Binding-site contacts:
Ligand atom C14 contacts residue PRO223 of chain 1.A at 3.4 Å (hydrophobic).
Ligand atom N7 contacts residue GLY135 of chain 1.A at 2.8 Å (h-bond).
Ligand atom C5 contacts residue HIS201 of chain 1.A at 3.6 Å.
Ligand atom C5 contacts residue ZN1 of chain 1.C at 3.2 Å.
Ligand atom C15 contacts residue TYR222 of chain 1.A at 3.6 Å (hydrophobic).
Ligand atom C8 contacts residue HIS191 of chain 1.A at 3.6 Å.
Ligand atom N4 contacts residue ZN1 of chain 1.C at 1.9 Å.
Ligand atom C22 contacts residue LEU136 of chain 1.A at 3.8 Å (hydrophobic).
Ligand atom O9 contacts residue HIS195 of chain 1.A at 3.5 Å.
Ligand atom O20 contacts residue VAL188 of chain 1.A at 3.3 Å.
Ligand atom C16 contacts residue ALA225 of chain 1.A at 3.7 Å (hydrophobic).
Ligand atom O10 contacts residue HIS201 of chain 1.A at 3.2 Å.
Ligand atom C16 contacts residue HIS191 of chain 1.A at 3.5 Å.
Ligand atom O19 contacts residue GLY135 of chain 1.A at 2.9 Å (h-bond).
Ligand atom O19 contacts residue LEU134 of chain 1.A at 2.7 Å (h-bond).
Ligand atom N4 contacts residue HIS191 of chain 1.A at 3.2 Å (h-bond).
Ligand atom C25 contacts residue VAL100 of chain 1.A at 3.8 Å (hydrophobic).
Ligand atom O20 contacts residue HIS191 of chain 1.A at 3.8 Å.
Ligand atom C15 contacts residue HIS191 of chain 1.A at 3.5 Å.
Ligand atom N2 contacts residue PRO223 of chain 1.A at 2.9 Å (h-bond).
Ligand atom C8 contacts residue ZN1 of chain 1.C at 2.6 Å.
Ligand atom C21 contacts residue VAL188 of chain 1.A at 3.7 Å (hydrophobic).
Ligand atom O10 contacts residue ZN1 of chain 1.C at 3.8 Å.
Ligand atom C23 contacts residue LEU136 of chain 1.A at 3.7 Å (hydrophobic).
Ligand atom C8 contacts residue GLY135 of chain 1.A at 3.6 Å.
Ligand atom O20 contacts residue LEU187 of chain 1.A at 3.8 Å.
Ligand atom O9 contacts residue GLY135 of chain 1.A at 3.7 Å.
Ligand atom C21 contacts residue LEU187 of chain 1.A at 3.2 Å (hydrophobic).
Ligand atom C24 contacts residue LYS101 of chain 1.A at 3.6 Å.
Ligand atom C26 contacts residue THR133 of chain 1.A at 3.6 Å.
Ligand atom C8 contacts residue GLU192 of chain 1.A at 3.5 Å.
Ligand atom O9 contacts residue ZN1 of chain 1.C at 2.6 Å.
Ligand atom C21 contacts residue HIS191 of chain 1.A at 3.7 Å.
Ligand atom N7 contacts residue ZN1 of chain 1.C at 3.8 Å.
Ligand atom N4 contacts residue HIS201 of chain 1.A at 3.0 Å (h-bond).
Ligand atom C3 contacts residue LEU134 of chain 1.A at 3.8 Å (hydrophobic).
Ligand atom O9 contacts residue HIS191 of chain 1.A at 3.2 Å.
Ligand atom O9 contacts residue GLU192 of chain 1.A at 2.7 Å (salt-bridge).
Ligand atom O19 contacts residue THR133 of chain 1.A at 3.6 Å.
Ligand atom C15 contacts residue PRO223 of chain 1.A at 3.2 Å (hydrophobic).

Sequence of chain 1.A:
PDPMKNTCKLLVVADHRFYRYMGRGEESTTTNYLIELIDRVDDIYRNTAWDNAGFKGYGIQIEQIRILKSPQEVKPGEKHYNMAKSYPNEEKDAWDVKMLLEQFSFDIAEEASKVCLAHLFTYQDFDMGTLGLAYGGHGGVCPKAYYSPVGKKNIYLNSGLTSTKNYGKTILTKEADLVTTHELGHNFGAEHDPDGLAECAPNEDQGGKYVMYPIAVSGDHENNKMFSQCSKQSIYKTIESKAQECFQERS

A protein and the small-molecule ligand that binds it are described below.
Small molecule (SMILES): COc1ccc2[nH]n(C[C@@]3(c4ccccc4)NC(=O)NC3=O)c(=O)c2c1